Binding-site contacts:
Ligand atom O5 contacts residue ASN1131 of chain 1.C at 2.4 Å (h-bond).
Ligand atom C1 contacts residue ASN1131 of chain 1.C at 1.4 Å.
Ligand atom O7 contacts residue ASN1131 of chain 1.C at 3.7 Å.
Ligand atom C3 contacts residue ASN1131 of chain 1.C at 3.8 Å.
Ligand atom C4 contacts residue ASN1131 of chain 1.C at 4.2 Å.
Ligand atom C5 contacts residue ASN1131 of chain 1.C at 3.7 Å.
Ligand atom C7 contacts residue ASN1131 of chain 1.C at 3.5 Å.
Ligand atom C2 contacts residue ASN1131 of chain 1.C at 2.5 Å.
Ligand atom N2 contacts residue ASN1131 of chain 1.C at 2.9 Å (h-bond).

A small-molecule ligand and the protein it binds are described below.
Small molecule (SMILES): CC(=O)N[C@@H]1[C@@H](O)[C@H](O)[C@@H](CO)O[C@H]1O

Sequence of chain 1.C:
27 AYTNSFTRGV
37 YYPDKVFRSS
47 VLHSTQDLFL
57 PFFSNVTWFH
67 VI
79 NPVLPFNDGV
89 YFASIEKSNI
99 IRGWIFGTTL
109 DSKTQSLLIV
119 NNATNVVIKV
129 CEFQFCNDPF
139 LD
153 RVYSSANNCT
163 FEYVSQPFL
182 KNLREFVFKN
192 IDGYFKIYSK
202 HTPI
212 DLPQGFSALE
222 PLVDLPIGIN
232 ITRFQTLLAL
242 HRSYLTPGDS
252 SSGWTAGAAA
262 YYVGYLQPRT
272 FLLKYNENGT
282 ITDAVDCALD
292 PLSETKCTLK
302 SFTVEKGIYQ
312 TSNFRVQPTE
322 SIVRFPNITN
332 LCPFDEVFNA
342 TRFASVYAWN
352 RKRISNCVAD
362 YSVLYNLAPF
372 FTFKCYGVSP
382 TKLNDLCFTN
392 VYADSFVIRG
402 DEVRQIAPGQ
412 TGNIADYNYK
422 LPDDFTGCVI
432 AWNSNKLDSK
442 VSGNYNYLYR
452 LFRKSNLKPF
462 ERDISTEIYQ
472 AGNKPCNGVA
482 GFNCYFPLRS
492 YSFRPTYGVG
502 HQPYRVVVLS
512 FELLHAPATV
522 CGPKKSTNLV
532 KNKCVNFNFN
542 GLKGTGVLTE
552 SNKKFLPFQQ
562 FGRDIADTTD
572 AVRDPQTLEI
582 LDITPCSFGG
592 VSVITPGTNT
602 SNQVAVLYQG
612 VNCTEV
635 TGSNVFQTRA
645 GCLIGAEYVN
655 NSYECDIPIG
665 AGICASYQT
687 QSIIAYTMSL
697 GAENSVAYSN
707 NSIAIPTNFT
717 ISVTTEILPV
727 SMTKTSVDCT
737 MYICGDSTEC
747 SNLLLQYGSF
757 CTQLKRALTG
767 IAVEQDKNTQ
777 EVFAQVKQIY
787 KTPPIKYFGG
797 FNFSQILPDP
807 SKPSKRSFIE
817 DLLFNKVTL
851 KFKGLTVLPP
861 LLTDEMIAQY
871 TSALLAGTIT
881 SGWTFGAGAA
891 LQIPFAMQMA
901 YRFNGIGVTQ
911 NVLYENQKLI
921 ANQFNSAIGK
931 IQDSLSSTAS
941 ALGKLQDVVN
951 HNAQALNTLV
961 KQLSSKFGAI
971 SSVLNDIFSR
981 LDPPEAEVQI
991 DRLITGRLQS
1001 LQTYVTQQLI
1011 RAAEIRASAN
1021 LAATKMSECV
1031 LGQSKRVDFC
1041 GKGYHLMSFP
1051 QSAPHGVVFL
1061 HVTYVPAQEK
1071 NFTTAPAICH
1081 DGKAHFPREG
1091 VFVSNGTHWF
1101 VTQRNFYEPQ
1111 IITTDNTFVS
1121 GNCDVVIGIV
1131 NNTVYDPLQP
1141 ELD